A protein and the small-molecule ligand that binds it are described below.
Small molecule (SMILES): Nc1ccn([C@H]2C[C@H](O)[C@@H](COP(=O)(O)O)O2)c(=O)n1

Binding-site contacts:
Ligand atom C2' contacts residue DC1 of chain 29.F at 1.2 Å.
Ligand atom OP1 contacts residue ARG10 of chain 15.A at 3.8 Å.
Ligand atom C1' contacts residue PHE277 of chain 15.A at 3.9 Å (hydrophobic).
Ligand atom C5' contacts residue DC1 of chain 29.F at 1.4 Å.
Ligand atom OP1 contacts residue DC1 of chain 29.F at 0.4 Å (h-bond).
Ligand atom C1' contacts residue DC1 of chain 29.F at 1.3 Å.
Ligand atom C3' contacts residue PHE277 of chain 15.A at 3.6 Å (hydrophobic).
Ligand atom OP2 contacts residue DC1 of chain 29.F at 1.0 Å.
Ligand atom C3' contacts residue DC1 of chain 29.F at 0.8 Å.
Ligand atom P contacts residue DC1 of chain 29.F at 1.1 Å.
Ligand atom O4' contacts residue DC1 of chain 29.F at 0.3 Å (h-bond).
Ligand atom OP1 contacts residue PHE277 of chain 15.A at 4.1 Å.
Ligand atom C2' contacts residue PHE277 of chain 15.A at 2.8 Å (hydrophobic).
Ligand atom O3' contacts residue DC1 of chain 29.F at 1.1 Å (h-bond).
Ligand atom C4' contacts residue DC1 of chain 29.F at 1.2 Å.
Ligand atom O5' contacts residue DC1 of chain 29.F at 1.2 Å (h-bond).
Ligand atom O3' contacts residue PHE277 of chain 15.A at 4.1 Å.

Sequence of chain 15.A:
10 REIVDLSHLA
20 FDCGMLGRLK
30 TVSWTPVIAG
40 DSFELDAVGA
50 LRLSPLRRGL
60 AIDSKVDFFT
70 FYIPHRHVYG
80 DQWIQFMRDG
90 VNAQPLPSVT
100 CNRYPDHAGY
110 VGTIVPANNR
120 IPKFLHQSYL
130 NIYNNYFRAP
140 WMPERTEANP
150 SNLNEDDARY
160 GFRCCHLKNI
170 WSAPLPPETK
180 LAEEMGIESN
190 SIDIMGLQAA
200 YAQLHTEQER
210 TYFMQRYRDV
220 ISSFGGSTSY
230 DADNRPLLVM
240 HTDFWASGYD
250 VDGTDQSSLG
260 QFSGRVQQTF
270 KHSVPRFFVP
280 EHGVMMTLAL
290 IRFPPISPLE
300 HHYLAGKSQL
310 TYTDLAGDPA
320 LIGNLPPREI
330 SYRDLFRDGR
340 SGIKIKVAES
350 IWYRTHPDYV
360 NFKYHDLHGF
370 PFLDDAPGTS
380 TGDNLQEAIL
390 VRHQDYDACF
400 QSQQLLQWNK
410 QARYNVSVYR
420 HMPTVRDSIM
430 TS